Sequence of chain 1.A:
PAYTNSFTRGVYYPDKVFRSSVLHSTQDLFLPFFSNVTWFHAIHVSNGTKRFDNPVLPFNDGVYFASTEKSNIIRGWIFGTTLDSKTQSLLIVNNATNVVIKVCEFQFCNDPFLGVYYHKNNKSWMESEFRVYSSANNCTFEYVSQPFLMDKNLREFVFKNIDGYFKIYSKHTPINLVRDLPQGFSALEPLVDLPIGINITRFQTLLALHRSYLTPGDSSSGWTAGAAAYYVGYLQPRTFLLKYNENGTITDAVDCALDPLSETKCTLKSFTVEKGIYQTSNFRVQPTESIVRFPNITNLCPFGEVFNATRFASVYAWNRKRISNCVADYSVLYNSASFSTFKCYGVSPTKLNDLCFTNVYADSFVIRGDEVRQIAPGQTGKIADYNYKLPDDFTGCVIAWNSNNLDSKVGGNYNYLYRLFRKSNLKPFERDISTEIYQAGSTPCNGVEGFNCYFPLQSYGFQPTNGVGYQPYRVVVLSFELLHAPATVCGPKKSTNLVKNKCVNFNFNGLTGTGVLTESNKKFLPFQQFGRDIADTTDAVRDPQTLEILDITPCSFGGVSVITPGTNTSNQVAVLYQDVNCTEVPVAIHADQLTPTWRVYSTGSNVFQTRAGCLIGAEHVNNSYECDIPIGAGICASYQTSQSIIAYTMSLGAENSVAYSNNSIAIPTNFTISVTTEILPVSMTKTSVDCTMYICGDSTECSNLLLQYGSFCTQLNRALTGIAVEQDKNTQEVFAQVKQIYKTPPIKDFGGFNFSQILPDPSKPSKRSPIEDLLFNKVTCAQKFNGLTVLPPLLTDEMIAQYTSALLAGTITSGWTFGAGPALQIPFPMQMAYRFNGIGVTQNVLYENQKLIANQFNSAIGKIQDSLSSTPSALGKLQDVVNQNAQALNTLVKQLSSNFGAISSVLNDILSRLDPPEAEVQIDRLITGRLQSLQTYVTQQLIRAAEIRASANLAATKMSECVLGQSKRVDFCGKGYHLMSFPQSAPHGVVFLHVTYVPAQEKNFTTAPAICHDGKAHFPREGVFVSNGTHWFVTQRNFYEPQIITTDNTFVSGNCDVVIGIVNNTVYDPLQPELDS

Binding-site contacts:
Ligand atom C4 contacts residue ASN1071 of chain 1.A at 4.2 Å.
Ligand atom C3 contacts residue ASN1071 of chain 1.A at 3.8 Å.
Ligand atom O5 contacts residue ALA703 of chain 1.A at 4.4 Å.
Ligand atom C5 contacts residue ASN1071 of chain 1.A at 3.7 Å.
Ligand atom O7 contacts residue ASN1071 of chain 1.A at 4.0 Å.
Ligand atom C8 contacts residue ASN1071 of chain 1.A at 4.1 Å.
Ligand atom C5 contacts residue ALA703 of chain 1.A at 3.6 Å (hydrophobic).
Ligand atom O4 contacts residue ALA703 of chain 1.A at 4.4 Å.
Ligand atom N2 contacts residue ASN1071 of chain 1.A at 2.9 Å (h-bond).
Ligand atom O5 contacts residue ASN1071 of chain 1.A at 2.4 Å (h-bond).
Ligand atom C2 contacts residue ASN1071 of chain 1.A at 2.5 Å.
Ligand atom C8 contacts residue GLU1069 of chain 1.A at 3.8 Å.
Ligand atom C1 contacts residue ASN1071 of chain 1.A at 1.4 Å.
Ligand atom C8 contacts residue LYS1070 of chain 1.A at 4.0 Å.
Ligand atom C6 contacts residue ALA703 of chain 1.A at 4.0 Å (hydrophobic).
Ligand atom C1 contacts residue GLN892 of chain 1.C at 4.2 Å.
Ligand atom C7 contacts residue ASN1071 of chain 1.A at 3.6 Å.
Ligand atom O6 contacts residue ALA703 of chain 1.A at 4.3 Å.

Sequence of chain 1.C:
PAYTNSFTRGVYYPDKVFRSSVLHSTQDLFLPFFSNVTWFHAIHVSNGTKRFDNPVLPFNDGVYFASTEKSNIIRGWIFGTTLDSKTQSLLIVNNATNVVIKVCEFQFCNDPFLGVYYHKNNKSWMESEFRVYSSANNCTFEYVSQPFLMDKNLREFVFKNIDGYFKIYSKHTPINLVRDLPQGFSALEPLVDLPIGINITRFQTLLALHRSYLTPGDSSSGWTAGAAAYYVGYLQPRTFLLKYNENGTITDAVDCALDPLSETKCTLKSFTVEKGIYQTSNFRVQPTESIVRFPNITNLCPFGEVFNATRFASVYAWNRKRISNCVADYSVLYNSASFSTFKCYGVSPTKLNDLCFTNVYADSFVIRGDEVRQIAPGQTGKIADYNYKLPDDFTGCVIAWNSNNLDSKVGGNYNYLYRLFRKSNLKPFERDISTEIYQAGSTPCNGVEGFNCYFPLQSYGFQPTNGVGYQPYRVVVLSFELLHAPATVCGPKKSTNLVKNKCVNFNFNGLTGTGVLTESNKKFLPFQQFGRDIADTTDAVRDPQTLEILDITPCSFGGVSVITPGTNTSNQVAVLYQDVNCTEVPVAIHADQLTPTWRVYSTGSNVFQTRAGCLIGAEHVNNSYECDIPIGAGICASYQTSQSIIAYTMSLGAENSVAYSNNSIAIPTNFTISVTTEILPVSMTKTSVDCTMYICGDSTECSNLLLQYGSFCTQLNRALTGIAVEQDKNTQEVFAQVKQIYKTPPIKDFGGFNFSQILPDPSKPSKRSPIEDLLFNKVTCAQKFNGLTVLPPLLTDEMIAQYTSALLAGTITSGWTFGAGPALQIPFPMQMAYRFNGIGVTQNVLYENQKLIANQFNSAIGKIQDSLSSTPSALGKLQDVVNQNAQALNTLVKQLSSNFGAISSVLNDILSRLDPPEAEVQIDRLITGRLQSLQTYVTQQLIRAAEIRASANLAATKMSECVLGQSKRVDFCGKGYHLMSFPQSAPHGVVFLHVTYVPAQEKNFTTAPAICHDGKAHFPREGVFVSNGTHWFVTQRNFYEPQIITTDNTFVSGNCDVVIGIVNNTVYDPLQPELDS

This small molecule binds to this protein.
Small molecule (SMILES): CC(=O)N[C@@H]1[C@@H](O)[C@H](O)[C@@H](CO)O[C@H]1O